Sequence of chain 2.C:
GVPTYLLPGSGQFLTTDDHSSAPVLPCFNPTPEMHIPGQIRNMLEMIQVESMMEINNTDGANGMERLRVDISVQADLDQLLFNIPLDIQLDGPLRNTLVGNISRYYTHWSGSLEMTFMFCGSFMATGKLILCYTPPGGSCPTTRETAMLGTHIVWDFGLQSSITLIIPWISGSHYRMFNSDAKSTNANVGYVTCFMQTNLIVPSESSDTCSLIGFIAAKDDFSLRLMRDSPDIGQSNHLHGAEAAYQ

The small molecule below binds the protein below.
Small molecule (SMILES): CC(=O)N[C@H]1[C@H]([C@H](O)[C@H](O)CO)O[C@@](OC[C@H]2O[C@@H](O[C@H]3[C@H](O)[C@@H](O)[C@H](O)O[C@@H]3CO)[C@H](O)[C@@H](O)[C@H]2O)(C(=O)O)C[C@@H]1O

Binding-site contacts:
Ligand atom O7 contacts residue ARG270 of chain 2.A at 3.8 Å.
Ligand atom C10 contacts residue PRO231 of chain 2.C at 3.8 Å (hydrophobic).
Ligand atom O10 contacts residue ASN275 of chain 2.A at 2.9 Å (h-bond).
Ligand atom C3 contacts residue PRO274 of chain 2.A at 4.1 Å (hydrophobic).
Ligand atom N5 contacts residue ASP232 of chain 2.C at 4.1 Å.
Ligand atom C11 contacts residue ILE233 of chain 2.C at 3.8 Å (hydrophobic).
Ligand atom C11 contacts residue PRO231 of chain 2.C at 3.7 Å (hydrophobic).
Ligand atom O6 contacts residue ASP91 of chain 2.C at 3.1 Å.
Ligand atom C11 contacts residue ASP232 of chain 2.C at 3.8 Å.
Ligand atom C4 contacts residue PRO231 of chain 2.C at 3.5 Å (hydrophobic).
Ligand atom O3 contacts residue GLY282 of chain 2.A at 3.4 Å.
Ligand atom O4 contacts residue ARG95 of chain 2.C at 3.6 Å (salt-bridge).
Ligand atom C4 contacts residue ARG104 of chain 2.C at 3.9 Å.
Ligand atom N5 contacts residue ASN275 of chain 2.A at 3.6 Å (h-bond).
Ligand atom C11 contacts residue GLY234 of chain 2.C at 3.8 Å.
Ligand atom C3 contacts residue ASP232 of chain 2.C at 4.0 Å.
Ligand atom C4 contacts residue ASP232 of chain 2.C at 3.5 Å.
Ligand atom C3 contacts residue ARG95 of chain 2.C at 3.9 Å.
Ligand atom C4 contacts residue ASP91 of chain 2.C at 3.2 Å.
Ligand atom C6 contacts residue ASP91 of chain 2.C at 3.8 Å.
Ligand atom O1B contacts residue ARG104 of chain 2.C at 2.8 Å (salt-bridge).
Ligand atom O7 contacts residue PRO274 of chain 2.A at 3.4 Å.
Ligand atom O4 contacts residue ASP91 of chain 2.C at 2.7 Å (salt-bridge).
Ligand atom O10 contacts residue ARG270 of chain 2.A at 3.3 Å.
Ligand atom O3 contacts residue ASP91 of chain 2.C at 4.0 Å.
Ligand atom O4 contacts residue ASN275 of chain 2.A at 3.0 Å (h-bond).
Ligand atom C5 contacts residue ASN275 of chain 2.A at 3.6 Å.
Ligand atom C3 contacts residue PRO274 of chain 2.A at 3.8 Å (hydrophobic).
Ligand atom O4 contacts residue PRO231 of chain 2.C at 3.8 Å.
Ligand atom C1 contacts residue ARG104 of chain 2.C at 3.6 Å.
Ligand atom O6 contacts residue PRO274 of chain 2.A at 3.7 Å.
Ligand atom O4 contacts residue ASP232 of chain 2.C at 2.7 Å (salt-bridge).
Ligand atom C5 contacts residue PRO274 of chain 2.A at 4.0 Å (hydrophobic).
Ligand atom C3 contacts residue ARG104 of chain 2.C at 3.8 Å.
Ligand atom N5 contacts residue PRO231 of chain 2.C at 2.9 Å (h-bond).
Ligand atom O3 contacts residue PRO274 of chain 2.A at 3.8 Å.
Ligand atom C10 contacts residue ASN275 of chain 2.A at 3.3 Å.
Ligand atom C5 contacts residue PRO231 of chain 2.C at 3.7 Å (hydrophobic).
Ligand atom C4 contacts residue ASN275 of chain 2.A at 3.8 Å.
Ligand atom C4 contacts residue PRO274 of chain 2.A at 4.0 Å (hydrophobic).

Sequence of chain 2.A:
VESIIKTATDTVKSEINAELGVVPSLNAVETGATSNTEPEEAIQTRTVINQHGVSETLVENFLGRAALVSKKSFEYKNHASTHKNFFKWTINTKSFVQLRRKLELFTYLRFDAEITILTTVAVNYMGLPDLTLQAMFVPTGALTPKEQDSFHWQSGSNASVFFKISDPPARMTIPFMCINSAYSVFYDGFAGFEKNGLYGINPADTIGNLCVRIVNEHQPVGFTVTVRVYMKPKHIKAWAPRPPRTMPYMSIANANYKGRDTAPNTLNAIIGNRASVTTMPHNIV